Binding-site contacts:
Ligand atom C7 contacts residue ASN291 of chain 1.A at 3.4 Å.
Ligand atom C1 contacts residue THR293 of chain 1.A at 4.2 Å.
Ligand atom C3 contacts residue ASN291 of chain 1.A at 3.8 Å.
Ligand atom C8 contacts residue GLU292 of chain 1.A at 3.4 Å.
Ligand atom C1 contacts residue ASN291 of chain 1.A at 1.4 Å.
Ligand atom O7 contacts residue ASN291 of chain 1.A at 3.5 Å (h-bond).
Ligand atom C1 contacts residue SER294 of chain 1.A at 4.1 Å.
Ligand atom C5 contacts residue ASN291 of chain 1.A at 3.7 Å.
Ligand atom O5 contacts residue SER294 of chain 1.A at 3.4 Å (h-bond).
Ligand atom C6 contacts residue SER294 of chain 1.A at 4.3 Å.
Ligand atom O5 contacts residue ASN291 of chain 1.A at 2.3 Å (h-bond).
Ligand atom C7 contacts residue GLU292 of chain 1.A at 4.5 Å.
Ligand atom C2 contacts residue ASN291 of chain 1.A at 2.4 Å.
Ligand atom C4 contacts residue ASN291 of chain 1.A at 4.2 Å.
Ligand atom C8 contacts residue ARG324 of chain 1.A at 3.7 Å.
Ligand atom C7 contacts residue ARG324 of chain 1.A at 3.6 Å.
Ligand atom O7 contacts residue ARG324 of chain 1.A at 2.8 Å (salt-bridge).
Ligand atom N2 contacts residue ASN291 of chain 1.A at 2.9 Å (h-bond).
Ligand atom C5 contacts residue SER294 of chain 1.A at 4.4 Å.

A protein and the small-molecule ligand that binds it are described below.
Small molecule (SMILES): CC(=O)N[C@@H]1[C@@H](O)[C@H](O)[C@@H](CO)O[C@H]1O

Sequence of chain 1.A:
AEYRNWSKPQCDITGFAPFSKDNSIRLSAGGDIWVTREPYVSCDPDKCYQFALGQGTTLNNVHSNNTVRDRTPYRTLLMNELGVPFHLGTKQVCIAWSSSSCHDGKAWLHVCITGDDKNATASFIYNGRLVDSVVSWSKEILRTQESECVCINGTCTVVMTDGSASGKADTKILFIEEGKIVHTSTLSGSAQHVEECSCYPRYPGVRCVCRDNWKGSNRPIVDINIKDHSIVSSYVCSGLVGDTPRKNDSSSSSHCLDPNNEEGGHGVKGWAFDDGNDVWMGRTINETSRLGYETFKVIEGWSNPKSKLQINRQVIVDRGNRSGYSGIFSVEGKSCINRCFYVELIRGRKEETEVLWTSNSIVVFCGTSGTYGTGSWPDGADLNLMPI